Binding-site contacts:
Ligand atom O61 contacts residue GLU79 of chain 1.E at 4.1 Å.

Sequence of chain 1.E:
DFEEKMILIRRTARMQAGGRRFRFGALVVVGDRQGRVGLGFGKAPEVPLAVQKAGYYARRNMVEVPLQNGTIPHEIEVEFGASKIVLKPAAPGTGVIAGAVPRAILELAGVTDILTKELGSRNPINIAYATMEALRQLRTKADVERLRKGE

The protein below binds the small molecule below.
Small molecule (SMILES): NC[C@@H]1O[C@H](O[C@H]2[C@@H](O)[C@H](O[C@@H]3[C@@H](O)[C@H](N)C[C@H](N)[C@H]3O[C@H]3O[C@H](CO)[C@@H](O)[C@H](O)[C@H]3N)O[C@@H]2CO)[C@H](N)[C@@H](O)[C@@H]1O